Binding-site contacts:
Ligand atom C3' contacts residue MET180 of chain 1.C at 3.9 Å (hydrophobic).
Ligand atom N7 contacts residue CYS91 of chain 1.C at 3.4 Å.
Ligand atom N7 contacts residue VAL178 of chain 1.C at 3.8 Å.
Ligand atom C1' contacts residue MET180 of chain 1.C at 3.9 Å (hydrophobic).
Ligand atom N9 contacts residue GLU179 of chain 1.C at 3.8 Å.
Ligand atom C2 contacts residue PHE159 of chain 1.C at 3.6 Å (hydrophobic).
Ligand atom C4 contacts residue VAL178 of chain 1.C at 3.3 Å (hydrophobic).
Ligand atom N3 contacts residue GLU179 of chain 1.C at 3.6 Å.
Ligand atom C6 contacts residue GLY92 of chain 1.C at 3.8 Å.
Ligand atom N7 contacts residue GLY92 of chain 1.C at 3.3 Å (h-bond).
Ligand atom N2 contacts residue VAL178 of chain 1.C at 3.6 Å.
Ligand atom O3' contacts residue ARG43 of chain 2.C at 3.6 Å.
Ligand atom N3 contacts residue PHE159 of chain 1.C at 3.7 Å.
Ligand atom O6 contacts residue ILE206 of chain 1.C at 3.6 Å.
Ligand atom C3' contacts residue HIS4 of chain 2.C at 3.6 Å.
Ligand atom N3 contacts residue VAL178 of chain 1.C at 3.6 Å (h-bond).
Ligand atom C1' contacts residue SO41 of chain 1.I at 3.6 Å.
Ligand atom N1 contacts residue PHE159 of chain 1.C at 3.9 Å.
Ligand atom N2 contacts residue ALA156 of chain 1.C at 3.9 Å.
Ligand atom C2' contacts residue MET180 of chain 1.C at 3.7 Å (hydrophobic).
Ligand atom C4 contacts residue GLU179 of chain 1.C at 3.8 Å.
Ligand atom C2' contacts residue SO41 of chain 1.I at 3.9 Å.
Ligand atom C1' contacts residue GLU179 of chain 1.C at 3.5 Å.
Ligand atom C5 contacts residue VAL178 of chain 1.C at 3.4 Å (hydrophobic).
Ligand atom O6 contacts residue GLY92 of chain 1.C at 3.5 Å.
Ligand atom N3 contacts residue MET180 of chain 1.C at 3.7 Å.
Ligand atom N9 contacts residue SER90 of chain 1.C at 3.6 Å (h-bond).
Ligand atom C8 contacts residue CYS91 of chain 1.C at 3.4 Å (hydrophobic).
Ligand atom C6 contacts residue PHE159 of chain 1.C at 3.9 Å (hydrophobic).
Ligand atom C1' contacts residue SER90 of chain 1.C at 3.5 Å.
Ligand atom C3' contacts residue PHE159 of chain 1.C at 3.6 Å (hydrophobic).
Ligand atom N9 contacts residue VAL178 of chain 1.C at 3.7 Å.
Ligand atom C6 contacts residue VAL178 of chain 1.C at 3.8 Å (hydrophobic).
Ligand atom C5 contacts residue GLY92 of chain 1.C at 3.5 Å.
Ligand atom C8 contacts residue SER90 of chain 1.C at 3.2 Å.
Ligand atom N2 contacts residue PHE159 of chain 1.C at 3.8 Å.
Ligand atom O1' contacts residue SO41 of chain 1.I at 3.0 Å (h-bond).
Ligand atom O3' contacts residue MET64 of chain 1.C at 3.8 Å.
Ligand atom O3' contacts residue HIS4 of chain 2.C at 2.9 Å (h-bond).
Ligand atom C2 contacts residue VAL178 of chain 1.C at 3.8 Å (hydrophobic).

Sequence of chain 1.C:
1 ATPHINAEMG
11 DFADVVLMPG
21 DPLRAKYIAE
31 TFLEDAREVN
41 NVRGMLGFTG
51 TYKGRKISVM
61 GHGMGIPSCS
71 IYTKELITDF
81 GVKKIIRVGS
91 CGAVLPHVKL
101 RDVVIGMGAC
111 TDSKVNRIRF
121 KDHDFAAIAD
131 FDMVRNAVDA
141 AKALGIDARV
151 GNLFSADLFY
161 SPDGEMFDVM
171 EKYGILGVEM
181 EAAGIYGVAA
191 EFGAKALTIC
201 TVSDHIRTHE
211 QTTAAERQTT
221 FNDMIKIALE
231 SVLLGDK

A small-molecule ligand and the protein it binds are described below.
Small molecule (SMILES): Nc1nc2c(ncn2COCCO)c(=O)[nH]1

Sequence of chain 2.C:
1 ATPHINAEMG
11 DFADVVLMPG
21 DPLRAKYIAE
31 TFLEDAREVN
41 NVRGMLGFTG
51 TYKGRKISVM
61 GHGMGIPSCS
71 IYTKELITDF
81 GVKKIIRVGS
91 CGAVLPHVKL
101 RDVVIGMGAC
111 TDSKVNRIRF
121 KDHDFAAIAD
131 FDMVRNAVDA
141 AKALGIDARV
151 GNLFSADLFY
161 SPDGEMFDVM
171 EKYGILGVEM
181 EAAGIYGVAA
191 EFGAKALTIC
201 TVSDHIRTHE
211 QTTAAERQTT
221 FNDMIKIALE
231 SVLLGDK